Binding-site contacts:
Ligand atom C1 contacts residue ASN231 of chain 1.C at 1.4 Å.
Ligand atom O7 contacts residue ASN231 of chain 1.C at 3.3 Å (h-bond).
Ligand atom C5 contacts residue ASN231 of chain 1.C at 3.7 Å.
Ligand atom C7 contacts residue ASN231 of chain 1.C at 3.3 Å.
Ligand atom C4 contacts residue ASN231 of chain 1.C at 4.2 Å.
Ligand atom C2 contacts residue ASN231 of chain 1.C at 2.5 Å.
Ligand atom C3 contacts residue ASN231 of chain 1.C at 3.8 Å.
Ligand atom O6 contacts residue ASN231 of chain 1.C at 4.0 Å.
Ligand atom C8 contacts residue ASN231 of chain 1.C at 4.5 Å.
Ligand atom N2 contacts residue ASN231 of chain 1.C at 2.9 Å (h-bond).
Ligand atom O5 contacts residue ASN231 of chain 1.C at 2.4 Å (h-bond).

Sequence of chain 1.C:
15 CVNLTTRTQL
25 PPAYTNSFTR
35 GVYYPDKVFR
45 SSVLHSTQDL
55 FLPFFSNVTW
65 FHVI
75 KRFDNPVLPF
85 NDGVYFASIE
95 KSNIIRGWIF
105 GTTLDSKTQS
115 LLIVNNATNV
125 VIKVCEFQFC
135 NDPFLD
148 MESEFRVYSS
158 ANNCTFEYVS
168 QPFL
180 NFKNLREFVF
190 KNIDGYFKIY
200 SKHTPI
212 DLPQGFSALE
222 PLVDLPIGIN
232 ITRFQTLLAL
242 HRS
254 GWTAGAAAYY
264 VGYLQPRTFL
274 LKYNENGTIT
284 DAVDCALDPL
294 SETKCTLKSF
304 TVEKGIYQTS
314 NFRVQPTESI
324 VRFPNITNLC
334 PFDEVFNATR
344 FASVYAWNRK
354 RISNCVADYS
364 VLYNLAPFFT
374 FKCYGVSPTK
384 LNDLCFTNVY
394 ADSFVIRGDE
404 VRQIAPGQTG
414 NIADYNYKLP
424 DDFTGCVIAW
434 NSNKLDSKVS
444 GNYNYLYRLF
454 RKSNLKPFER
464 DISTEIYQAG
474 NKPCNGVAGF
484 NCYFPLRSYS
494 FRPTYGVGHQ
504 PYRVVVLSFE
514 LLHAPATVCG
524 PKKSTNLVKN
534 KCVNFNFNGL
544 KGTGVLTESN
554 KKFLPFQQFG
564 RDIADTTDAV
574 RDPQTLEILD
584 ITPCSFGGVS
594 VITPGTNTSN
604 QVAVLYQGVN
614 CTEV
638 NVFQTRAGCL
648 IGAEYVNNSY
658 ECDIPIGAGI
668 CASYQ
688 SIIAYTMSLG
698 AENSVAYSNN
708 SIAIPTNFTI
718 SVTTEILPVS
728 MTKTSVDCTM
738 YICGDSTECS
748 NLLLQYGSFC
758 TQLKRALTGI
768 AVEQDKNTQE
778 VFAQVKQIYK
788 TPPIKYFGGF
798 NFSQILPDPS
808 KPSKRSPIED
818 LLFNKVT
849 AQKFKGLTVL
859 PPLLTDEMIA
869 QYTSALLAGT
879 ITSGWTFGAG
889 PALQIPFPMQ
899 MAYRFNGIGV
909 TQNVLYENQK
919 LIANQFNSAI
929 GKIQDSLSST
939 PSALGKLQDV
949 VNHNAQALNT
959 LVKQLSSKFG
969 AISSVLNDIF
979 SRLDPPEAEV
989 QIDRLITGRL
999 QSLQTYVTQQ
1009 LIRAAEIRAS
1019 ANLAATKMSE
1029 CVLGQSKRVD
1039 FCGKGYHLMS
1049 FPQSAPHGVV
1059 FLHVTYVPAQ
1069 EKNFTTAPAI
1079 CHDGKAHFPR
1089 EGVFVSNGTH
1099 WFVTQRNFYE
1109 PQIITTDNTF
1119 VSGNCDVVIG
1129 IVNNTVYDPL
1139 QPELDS

This protein binds this small molecule.
Small molecule (SMILES): CC(=O)N[C@@H]1[C@@H](O)[C@H](O)[C@@H](CO)O[C@H]1O